Sequence of chain 1.C:
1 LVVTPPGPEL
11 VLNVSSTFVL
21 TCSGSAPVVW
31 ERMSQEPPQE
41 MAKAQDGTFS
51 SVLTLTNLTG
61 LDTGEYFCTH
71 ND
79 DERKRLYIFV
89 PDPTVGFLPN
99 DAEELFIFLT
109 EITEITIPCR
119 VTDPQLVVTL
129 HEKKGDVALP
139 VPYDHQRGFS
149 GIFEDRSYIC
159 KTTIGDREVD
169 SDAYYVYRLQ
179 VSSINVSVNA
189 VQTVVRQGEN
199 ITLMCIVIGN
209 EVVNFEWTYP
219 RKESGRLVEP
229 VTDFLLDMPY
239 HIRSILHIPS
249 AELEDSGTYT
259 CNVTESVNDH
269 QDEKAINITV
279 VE

A protein and the small-molecule ligand that binds it are described below.
Small molecule (SMILES): CC(=O)N[C@@H]1[C@@H](O)[C@H](O)[C@@H](CO)O[C@H]1O

Binding-site contacts:
Ligand atom C4 contacts residue ASN275 of chain 1.C at 3.5 Å.
Ligand atom C2 contacts residue THR256 of chain 1.C at 4.5 Å.
Ligand atom N2 contacts residue ASN275 of chain 1.C at 2.8 Å (h-bond).
Ligand atom C1 contacts residue ASN275 of chain 1.C at 1.4 Å.
Ligand atom N2 contacts residue ALA273 of chain 1.C at 4.2 Å.
Ligand atom C7 contacts residue THR256 of chain 1.C at 3.5 Å.
Ligand atom C7 contacts residue ALA273 of chain 1.C at 3.7 Å (hydrophobic).
Ligand atom C5 contacts residue ASN275 of chain 1.C at 2.9 Å.
Ligand atom C1 contacts residue ILE274 of chain 1.C at 4.3 Å (hydrophobic).
Ligand atom C6 contacts residue ASN275 of chain 1.C at 4.2 Å.
Ligand atom O7 contacts residue ALA273 of chain 1.C at 3.4 Å.
Ligand atom C2 contacts residue ASN275 of chain 1.C at 2.5 Å.
Ligand atom C3 contacts residue ASN275 of chain 1.C at 3.0 Å.
Ligand atom O7 contacts residue THR256 of chain 1.C at 4.4 Å.
Ligand atom C8 contacts residue ALA273 of chain 1.C at 4.4 Å (hydrophobic).
Ligand atom N2 contacts residue THR256 of chain 1.C at 3.2 Å.
Ligand atom C7 contacts residue ASN275 of chain 1.C at 4.1 Å.
Ligand atom O3 contacts residue ASN275 of chain 1.C at 4.3 Å.
Ligand atom O5 contacts residue ASN275 of chain 1.C at 2.4 Å (h-bond).
Ligand atom O6 contacts residue ASN275 of chain 1.C at 4.2 Å.
Ligand atom C8 contacts residue THR256 of chain 1.C at 3.5 Å.